Sequence of chain 1.A:
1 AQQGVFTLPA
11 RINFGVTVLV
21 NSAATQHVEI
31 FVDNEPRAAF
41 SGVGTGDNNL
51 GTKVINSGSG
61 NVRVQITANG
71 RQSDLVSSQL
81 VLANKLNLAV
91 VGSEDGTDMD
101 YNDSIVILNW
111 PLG

The protein below binds the small molecule below.
Small molecule (SMILES): CO[C@H]1O[C@H](CO)[C@@H](O)[C@H](O)[C@@H]1O

Binding-site contacts:
Ligand atom O3 contacts residue ASP98 of chain 1.B at 2.5 Å (salt-bridge).
Ligand atom O6 contacts residue ASP95 of chain 1.B at 2.7 Å (salt-bridge).
Ligand atom O5 contacts residue ALA23 of chain 1.B at 3.0 Å (h-bond).
Ligand atom C2 contacts residue CA1 of chain 1.G at 3.5 Å.
Ligand atom O3 contacts residue ASP100 of chain 1.B at 2.9 Å (salt-bridge).
Ligand atom C4 contacts residue ASP103 of chain 1.B at 3.3 Å.
Ligand atom O3 contacts residue CA1 of chain 1.F at 2.5 Å.
Ligand atom O6 contacts residue SER22 of chain 1.B at 3.2 Å.
Ligand atom O3 contacts residue ASP103 of chain 1.B at 3.0 Å (salt-bridge).
Ligand atom O4 contacts residue ASP103 of chain 1.B at 3.3 Å (salt-bridge).
Ligand atom O2 contacts residue GLY113 of chain 1.A at 2.6 Å (h-bond).
Ligand atom O4 contacts residue ASP95 of chain 1.B at 2.6 Å (salt-bridge).
Ligand atom O5 contacts residue SER22 of chain 1.B at 3.9 Å.
Ligand atom C6 contacts residue ASP95 of chain 1.B at 3.2 Å.
Ligand atom C2 contacts residue GLY113 of chain 1.A at 3.3 Å.
Ligand atom C4 contacts residue CA1 of chain 1.F at 3.4 Å.
Ligand atom C1 contacts residue ALA23 of chain 1.B at 3.8 Å (hydrophobic).
Ligand atom C3 contacts residue CA1 of chain 1.G at 3.4 Å.
Ligand atom O3 contacts residue CA1 of chain 1.G at 2.5 Å.
Ligand atom C3 contacts residue ASP98 of chain 1.B at 3.2 Å.
Ligand atom C5 contacts residue ASP95 of chain 1.B at 3.8 Å.
Ligand atom C4 contacts residue CA1 of chain 1.G at 3.9 Å.
Ligand atom O4 contacts residue CA1 of chain 1.F at 2.6 Å.
Ligand atom O4 contacts residue GLU94 of chain 1.B at 3.5 Å (salt-bridge).
Ligand atom C6 contacts residue ALA24 of chain 1.B at 3.7 Å (hydrophobic).
Ligand atom C5 contacts residue ALA23 of chain 1.B at 4.0 Å (hydrophobic).
Ligand atom O2 contacts residue ASP100 of chain 1.B at 4.1 Å.
Ligand atom O4 contacts residue ASP98 of chain 1.B at 3.7 Å.
Ligand atom C4 contacts residue ASP95 of chain 1.B at 3.5 Å.
Ligand atom O2 contacts residue ASP103 of chain 1.B at 3.8 Å.
Ligand atom C6 contacts residue ALA23 of chain 1.B at 3.9 Å (hydrophobic).
Ligand atom C7 contacts residue ALA23 of chain 1.B at 3.8 Å (hydrophobic).
Ligand atom C3 contacts residue ASP103 of chain 1.B at 3.7 Å.
Ligand atom O2 contacts residue SER22 of chain 1.B at 3.6 Å.
Ligand atom C3 contacts residue CA1 of chain 1.F at 3.4 Å.
Ligand atom O2 contacts residue CA1 of chain 1.G at 2.5 Å.
Ligand atom O6 contacts residue ALA24 of chain 1.B at 3.0 Å (h-bond).
Ligand atom C2 contacts residue ASP98 of chain 1.B at 4.0 Å.
Ligand atom O6 contacts residue ALA23 of chain 1.B at 3.2 Å (h-bond).
Ligand atom O2 contacts residue ASN21 of chain 1.B at 3.0 Å (h-bond).

Sequence of chain 1.B:
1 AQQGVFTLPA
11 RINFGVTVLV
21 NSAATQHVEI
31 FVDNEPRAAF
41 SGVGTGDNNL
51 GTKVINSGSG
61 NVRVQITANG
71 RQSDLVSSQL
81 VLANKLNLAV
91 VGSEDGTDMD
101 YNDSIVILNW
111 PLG